Sequence of chain 1.A:
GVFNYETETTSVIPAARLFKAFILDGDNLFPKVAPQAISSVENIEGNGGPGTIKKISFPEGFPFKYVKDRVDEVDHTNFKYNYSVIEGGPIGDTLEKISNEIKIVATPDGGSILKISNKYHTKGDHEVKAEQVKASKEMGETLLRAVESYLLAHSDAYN

Binding-site contacts:
Ligand atom C9 contacts residue ILE102 of chain 1.A at 4.3 Å (hydrophobic).
Ligand atom O4 contacts residue VAL71 of chain 1.A at 4.3 Å.
Ligand atom C11 contacts residue PHE30 of chain 1.A at 4.0 Å (hydrophobic).
Ligand atom O4 contacts residue TYR83 of chain 1.A at 3.7 Å.
Ligand atom C12 contacts residue ILE23 of chain 1.A at 4.2 Å (hydrophobic).
Ligand atom O3S contacts residue ILE56 of chain 1.A at 3.6 Å.
Ligand atom O3S contacts residue LYS54 of chain 1.A at 4.3 Å.
Ligand atom C3 contacts residue LYS137 of chain 1.A at 3.6 Å.
Ligand atom C12 contacts residue TYR81 of chain 1.A at 3.9 Å (hydrophobic).
Ligand atom C9 contacts residue PHE22 of chain 1.A at 4.1 Å (hydrophobic).
Ligand atom C4 contacts residue GLU141 of chain 1.A at 4.0 Å.
Ligand atom O1S contacts residue LYS54 of chain 1.A at 3.3 Å (salt-bridge).
Ligand atom C2 contacts residue THR9 of chain 1.A at 3.8 Å.
Ligand atom C1 contacts residue TYR81 of chain 1.A at 3.9 Å (hydrophobic).
Ligand atom C5 contacts residue GLY140 of chain 1.A at 3.8 Å.
Ligand atom C7 contacts residue GLY140 of chain 1.A at 3.6 Å.
Ligand atom C8 contacts residue TYR83 of chain 1.A at 4.2 Å (hydrophobic).
Ligand atom C10 contacts residue ILE23 of chain 1.A at 4.3 Å (hydrophobic).
Ligand atom C10 contacts residue ILE102 of chain 1.A at 3.8 Å (hydrophobic).
Ligand atom O1S contacts residue ASP27 of chain 1.A at 4.0 Å.
Ligand atom C1 contacts residue PHE30 of chain 1.A at 4.2 Å (hydrophobic).
Ligand atom C3 contacts residue GLY140 of chain 1.A at 3.7 Å.
Ligand atom O1S contacts residue TYR81 of chain 1.A at 3.5 Å (h-bond).
Ligand atom O3S contacts residue ASP69 of chain 1.A at 2.9 Å (salt-bridge).
Ligand atom O2S contacts residue TYR81 of chain 1.A at 3.9 Å.
Ligand atom S contacts residue ASP69 of chain 1.A at 4.1 Å.
Ligand atom C2 contacts residue THR7 of chain 1.A at 4.2 Å.
Ligand atom C8 contacts residue PHE22 of chain 1.A at 4.2 Å (hydrophobic).
Ligand atom O4 contacts residue TYR81 of chain 1.A at 2.5 Å (h-bond).
Ligand atom C3 contacts residue GLU141 of chain 1.A at 3.4 Å.
Ligand atom C4 contacts residue GLY140 of chain 1.A at 3.7 Å.
Ligand atom C1 contacts residue ILE23 of chain 1.A at 4.3 Å (hydrophobic).
Ligand atom O4 contacts residue ASP69 of chain 1.A at 4.1 Å.
Ligand atom C10 contacts residue PHE22 of chain 1.A at 4.1 Å (hydrophobic).
Ligand atom C2 contacts residue GLU141 of chain 1.A at 3.6 Å.
Ligand atom C8 contacts residue ILE102 of chain 1.A at 3.6 Å (hydrophobic).
Ligand atom C7 contacts residue PHE22 of chain 1.A at 3.6 Å (hydrophobic).
Ligand atom C6 contacts residue PHE22 of chain 1.A at 4.1 Å (hydrophobic).
Ligand atom S contacts residue TYR81 of chain 1.A at 3.5 Å (h-bond).
Ligand atom C9 contacts residue TYR83 of chain 1.A at 4.1 Å (hydrophobic).

The small molecule below binds the protein below.
Small molecule (SMILES): CCCCCCCCCCCCOS(=O)(=O)O